Sequence of chain 1.E:
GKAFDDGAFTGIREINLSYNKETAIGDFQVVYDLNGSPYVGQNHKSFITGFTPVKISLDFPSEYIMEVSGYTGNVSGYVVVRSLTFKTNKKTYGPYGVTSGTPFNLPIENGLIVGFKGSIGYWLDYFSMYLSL

The small molecule below binds the protein below.
Small molecule (SMILES): OC[C@H]1O[C@H](O)[C@H](O)[C@@H](O)[C@H]1O

Binding-site contacts:
Ligand atom O1 contacts residue NBZ1 of chain 1.P at 1.4 Å.
Ligand atom O5 contacts residue GLY121 of chain 1.E at 3.8 Å.
Ligand atom C3 contacts residue TYR78 of chain 1.E at 3.5 Å (hydrophobic).
Ligand atom O4 contacts residue GLY121 of chain 1.E at 3.1 Å.
Ligand atom C4 contacts residue GLY1 of chain 1.E at 4.0 Å.
Ligand atom O3 contacts residue TYR78 of chain 1.E at 4.2 Å.
Ligand atom C2 contacts residue NBZ1 of chain 1.P at 3.6 Å.
Ligand atom O1 contacts residue TYR78 of chain 1.E at 3.4 Å.
Ligand atom C5 contacts residue TYR78 of chain 1.E at 3.6 Å (hydrophobic).
Ligand atom C4 contacts residue GLY121 of chain 1.E at 4.3 Å.
Ligand atom C6 contacts residue ASP125 of chain 1.E at 3.1 Å.
Ligand atom C4 contacts residue ASP125 of chain 1.E at 3.5 Å.
Ligand atom O6 contacts residue TRP123 of chain 1.E at 2.9 Å (h-bond).
Ligand atom C3 contacts residue NBZ1 of chain 1.P at 4.1 Å.
Ligand atom O3 contacts residue GLY1 of chain 1.E at 2.9 Å (h-bond).
Ligand atom C2 contacts residue GLY1 of chain 1.E at 4.2 Å.
Ligand atom C1 contacts residue NBZ1 of chain 1.P at 2.5 Å.
Ligand atom O6 contacts residue ASP125 of chain 1.E at 2.8 Å (salt-bridge).
Ligand atom C6 contacts residue TYR122 of chain 1.E at 4.1 Å (hydrophobic).
Ligand atom O4 contacts residue GLY1 of chain 1.E at 3.1 Å (h-bond).
Ligand atom O2 contacts residue NBZ1 of chain 1.P at 4.0 Å.
Ligand atom O6 contacts residue GLY121 of chain 1.E at 3.5 Å.
Ligand atom C2 contacts residue GLY121 of chain 1.E at 4.3 Å.
Ligand atom O4 contacts residue TYR122 of chain 1.E at 4.2 Å.
Ligand atom O2 contacts residue PHE47 of chain 1.E at 4.0 Å.
Ligand atom O4 contacts residue ASP125 of chain 1.E at 3.0 Å (salt-bridge).
Ligand atom C6 contacts residue VAL80 of chain 1.E at 3.7 Å (hydrophobic).
Ligand atom C5 contacts residue NBZ1 of chain 1.P at 3.7 Å.
Ligand atom O6 contacts residue VAL80 of chain 1.E at 3.9 Å.
Ligand atom O5 contacts residue NBZ1 of chain 1.P at 3.1 Å.
Ligand atom C2 contacts residue PHE47 of chain 1.E at 4.0 Å (hydrophobic).
Ligand atom C6 contacts residue TRP123 of chain 1.E at 3.9 Å (hydrophobic).
Ligand atom C5 contacts residue ASP125 of chain 1.E at 3.9 Å.
Ligand atom C4 contacts residue TYR78 of chain 1.E at 3.7 Å (hydrophobic).
Ligand atom C5 contacts residue TYR122 of chain 1.E at 4.1 Å (hydrophobic).
Ligand atom O5 contacts residue TYR122 of chain 1.E at 3.0 Å (h-bond).
Ligand atom O6 contacts residue TYR122 of chain 1.E at 3.1 Å (h-bond).
Ligand atom C1 contacts residue TYR122 of chain 1.E at 3.8 Å (hydrophobic).
Ligand atom C6 contacts residue TYR78 of chain 1.E at 3.8 Å (hydrophobic).
Ligand atom C3 contacts residue GLY1 of chain 1.E at 3.9 Å.